Sequence of chain 1.B:
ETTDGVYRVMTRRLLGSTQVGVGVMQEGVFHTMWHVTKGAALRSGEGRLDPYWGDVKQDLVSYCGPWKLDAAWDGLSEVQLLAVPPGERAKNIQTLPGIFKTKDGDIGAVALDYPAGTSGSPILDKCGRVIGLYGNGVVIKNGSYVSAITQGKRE

Binding-site contacts:
Ligand atom N contacts residue TYR162 of chain 1.B at 3.6 Å.
Ligand atom CD contacts residue TYR131 of chain 1.B at 3.6 Å (hydrophobic).
Ligand atom C contacts residue GLY152 of chain 1.B at 3.5 Å.
Ligand atom O contacts residue GLY154 of chain 1.B at 3.1 Å (h-bond).
Ligand atom CA contacts residue GLY152 of chain 1.B at 3.3 Å.
Ligand atom CB contacts residue TYR131 of chain 1.B at 3.2 Å (hydrophobic).
Ligand atom CA contacts residue ASP130 of chain 1.B at 3.5 Å.
Ligand atom O contacts residue VAL156 of chain 1.B at 3.4 Å.
Ligand atom CD contacts residue PHE41 of chain 1.A at 3.6 Å (hydrophobic).
Ligand atom C2 contacts residue ASP130 of chain 1.B at 3.5 Å.
Ligand atom NZ contacts residue ASP40 of chain 1.A at 3.1 Å (salt-bridge).
Ligand atom CB contacts residue ASP130 of chain 1.B at 3.5 Å.
Ligand atom N contacts residue ASP130 of chain 1.B at 2.7 Å (salt-bridge).
Ligand atom CE contacts residue ASP40 of chain 1.A at 3.3 Å.
Ligand atom C contacts residue SER136 of chain 1.B at 3.7 Å.
Ligand atom NZ contacts residue GLY152 of chain 1.B at 2.8 Å (h-bond).
Ligand atom CD1 contacts residue PRO132 of chain 1.B at 3.7 Å (hydrophobic).
Ligand atom NZ contacts residue ASN153 of chain 1.B at 2.8 Å (h-bond).
Ligand atom NZ contacts residue GLY39 of chain 1.A at 3.0 Å (h-bond).
Ligand atom CD contacts residue ASN153 of chain 1.B at 3.5 Å.
Ligand atom CE contacts residue PHE41 of chain 1.A at 3.5 Å (hydrophobic).
Ligand atom CE contacts residue SER136 of chain 1.B at 3.0 Å.
Ligand atom N2 contacts residue ASP130 of chain 1.B at 2.9 Å (salt-bridge).
Ligand atom CD1 contacts residue TYR131 of chain 1.B at 3.5 Å (hydrophobic).
Ligand atom NZ contacts residue TYR162 of chain 1.B at 3.5 Å (h-bond).
Ligand atom CE contacts residue ASN153 of chain 1.B at 3.5 Å.
Ligand atom CG contacts residue TYR131 of chain 1.B at 3.5 Å (hydrophobic).
Ligand atom CB contacts residue GLY154 of chain 1.B at 3.3 Å.
Ligand atom NZ contacts residue SER136 of chain 1.B at 3.3 Å (h-bond).
Ligand atom CB contacts residue HIS52 of chain 1.B at 3.7 Å.
Ligand atom C contacts residue TYR162 of chain 1.B at 3.7 Å (hydrophobic).
Ligand atom O contacts residue GLY152 of chain 1.B at 3.5 Å (h-bond).
Ligand atom O contacts residue TYR162 of chain 1.B at 2.8 Å (h-bond).
Ligand atom O contacts residue ALA133 of chain 1.B at 3.6 Å.
Ligand atom N1 contacts residue VAL156 of chain 1.B at 3.4 Å.
Ligand atom NZ contacts residue PHE41 of chain 1.A at 2.8 Å (h-bond).
Ligand atom CD contacts residue GLY154 of chain 1.B at 3.6 Å.
Ligand atom N contacts residue ASP130 of chain 1.B at 3.7 Å.
Ligand atom CD1 contacts residue ASP130 of chain 1.B at 3.5 Å.
Ligand atom N2 contacts residue GLY160 of chain 1.B at 2.9 Å (h-bond).

Sequence of chain 1.A:
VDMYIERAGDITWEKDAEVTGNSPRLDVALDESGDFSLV

The protein below binds the small molecule below.
Small molecule (SMILES): CC(C)C[C@H]1NC(=O)[C@H](N=C(N)N)CCCCNC(=O)[C@H](CCCCN)NC(=O)[C@H](CCCCN)NC(=O)Cc2cccc(c2)CNC1=O